The protein below binds the small molecule below.
Small molecule (SMILES): CC(=O)N[C@@H]1[C@@H](O)[C@H](O)[C@@H](CO)O[C@H]1O

Binding-site contacts:
Ligand atom C4 contacts residue ASN603 of chain 1.A at 4.5 Å.
Ligand atom N2 contacts residue ASN603 of chain 1.A at 3.5 Å (h-bond).
Ligand atom C3 contacts residue ASN603 of chain 1.A at 4.1 Å.
Ligand atom C1 contacts residue ASN603 of chain 1.A at 1.6 Å.
Ligand atom C5 contacts residue ASN603 of chain 1.A at 3.7 Å.
Ligand atom C2 contacts residue ASN603 of chain 1.A at 3.0 Å.
Ligand atom C7 contacts residue ASN603 of chain 1.A at 3.6 Å.
Ligand atom O5 contacts residue ASN603 of chain 1.A at 2.4 Å (h-bond).
Ligand atom O7 contacts residue ASN603 of chain 1.A at 3.3 Å (h-bond).

Sequence of chain 1.A:
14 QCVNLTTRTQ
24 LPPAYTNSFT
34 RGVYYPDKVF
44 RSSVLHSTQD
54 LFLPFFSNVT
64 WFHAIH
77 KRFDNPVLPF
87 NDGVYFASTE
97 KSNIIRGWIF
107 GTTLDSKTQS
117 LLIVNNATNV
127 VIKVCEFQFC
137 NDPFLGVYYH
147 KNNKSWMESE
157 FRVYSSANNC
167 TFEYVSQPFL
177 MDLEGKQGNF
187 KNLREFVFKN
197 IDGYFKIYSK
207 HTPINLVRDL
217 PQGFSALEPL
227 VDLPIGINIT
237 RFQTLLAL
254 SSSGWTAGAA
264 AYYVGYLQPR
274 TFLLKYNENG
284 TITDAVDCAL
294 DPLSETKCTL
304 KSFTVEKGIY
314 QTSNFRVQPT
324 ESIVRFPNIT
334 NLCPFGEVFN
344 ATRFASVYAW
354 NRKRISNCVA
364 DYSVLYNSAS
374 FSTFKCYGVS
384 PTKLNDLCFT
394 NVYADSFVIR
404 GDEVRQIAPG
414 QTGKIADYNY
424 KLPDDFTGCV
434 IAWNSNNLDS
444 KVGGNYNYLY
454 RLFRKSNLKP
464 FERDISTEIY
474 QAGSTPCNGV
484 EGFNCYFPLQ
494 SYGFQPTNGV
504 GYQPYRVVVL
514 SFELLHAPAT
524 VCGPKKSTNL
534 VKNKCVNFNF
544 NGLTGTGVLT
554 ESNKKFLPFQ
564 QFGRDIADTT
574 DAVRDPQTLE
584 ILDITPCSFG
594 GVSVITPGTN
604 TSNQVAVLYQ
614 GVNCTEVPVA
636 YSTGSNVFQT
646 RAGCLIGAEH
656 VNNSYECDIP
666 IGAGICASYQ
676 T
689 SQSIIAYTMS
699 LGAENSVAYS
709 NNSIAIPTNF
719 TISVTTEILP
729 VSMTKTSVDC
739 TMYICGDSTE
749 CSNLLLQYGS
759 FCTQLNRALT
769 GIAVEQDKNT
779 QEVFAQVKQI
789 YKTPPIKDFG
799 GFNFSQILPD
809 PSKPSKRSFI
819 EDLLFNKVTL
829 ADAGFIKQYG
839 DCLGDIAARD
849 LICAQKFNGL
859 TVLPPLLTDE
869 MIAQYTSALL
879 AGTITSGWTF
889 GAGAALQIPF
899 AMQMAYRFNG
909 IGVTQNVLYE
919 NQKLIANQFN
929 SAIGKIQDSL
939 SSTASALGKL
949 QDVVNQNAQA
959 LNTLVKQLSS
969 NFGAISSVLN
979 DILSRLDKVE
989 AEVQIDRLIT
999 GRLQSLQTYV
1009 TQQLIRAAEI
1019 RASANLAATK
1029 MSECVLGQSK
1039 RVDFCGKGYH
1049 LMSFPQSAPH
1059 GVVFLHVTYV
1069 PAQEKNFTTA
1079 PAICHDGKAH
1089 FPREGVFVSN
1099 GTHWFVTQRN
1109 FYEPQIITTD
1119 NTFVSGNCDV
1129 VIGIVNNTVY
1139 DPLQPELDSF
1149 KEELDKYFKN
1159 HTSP